Sequence of chain 1.W:
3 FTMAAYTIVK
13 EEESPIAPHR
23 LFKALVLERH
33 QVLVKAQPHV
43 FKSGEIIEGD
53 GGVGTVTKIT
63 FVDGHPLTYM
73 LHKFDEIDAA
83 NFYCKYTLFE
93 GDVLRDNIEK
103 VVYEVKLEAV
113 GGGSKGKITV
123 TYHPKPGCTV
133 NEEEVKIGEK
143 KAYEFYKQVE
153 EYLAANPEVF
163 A

Binding-site contacts:
Ligand atom C13 contacts residue GLU50 of chain 1.W at 4.2 Å.
Ligand atom S contacts residue ASP52 of chain 1.W at 3.6 Å.
Ligand atom C14 contacts residue ILE49 of chain 1.W at 3.7 Å (hydrophobic).
Ligand atom C8 contacts residue ASP52 of chain 1.W at 3.9 Å.
Ligand atom C15 contacts residue ILE49 of chain 1.W at 4.1 Å (hydrophobic).
Ligand atom O2 contacts residue ASP52 of chain 1.W at 2.8 Å (salt-bridge).
Ligand atom C13 contacts residue GLY51 of chain 1.W at 3.3 Å.
Ligand atom S contacts residue GLY51 of chain 1.W at 4.2 Å.
Ligand atom C14 contacts residue GLY51 of chain 1.W at 3.4 Å.
Ligand atom C9 contacts residue ASP52 of chain 1.W at 4.3 Å.
Ligand atom C14 contacts residue GLU50 of chain 1.W at 3.9 Å.
Ligand atom O2 contacts residue GLY51 of chain 1.W at 2.8 Å.
Ligand atom O1 contacts residue ASP52 of chain 1.W at 2.6 Å.
Ligand atom C12 contacts residue GLY51 of chain 1.W at 4.5 Å.
Ligand atom C3 contacts residue GLY114 of chain 1.Y at 4.2 Å.

A small-molecule ligand and the protein it binds are described below.
Small molecule (SMILES): O=S(=O)(O)c1cccc2cccc(Nc3ccccc3)c12

Sequence of chain 1.Y:
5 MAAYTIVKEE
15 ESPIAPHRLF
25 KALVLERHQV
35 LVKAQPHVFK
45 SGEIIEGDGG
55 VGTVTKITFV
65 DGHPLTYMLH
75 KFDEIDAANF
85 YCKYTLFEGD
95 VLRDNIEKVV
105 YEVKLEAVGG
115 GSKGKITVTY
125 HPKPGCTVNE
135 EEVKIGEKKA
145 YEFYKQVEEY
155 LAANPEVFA